Sequence of chain 1.E:
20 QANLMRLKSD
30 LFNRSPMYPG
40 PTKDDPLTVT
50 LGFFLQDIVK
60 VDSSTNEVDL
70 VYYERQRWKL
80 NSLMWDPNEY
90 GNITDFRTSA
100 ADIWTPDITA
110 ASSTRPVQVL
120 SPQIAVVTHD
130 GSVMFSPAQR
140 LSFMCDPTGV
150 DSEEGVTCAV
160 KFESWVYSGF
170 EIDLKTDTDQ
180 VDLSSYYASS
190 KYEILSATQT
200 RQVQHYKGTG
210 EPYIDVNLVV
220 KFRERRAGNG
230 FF

A protein and the small-molecule ligand that binds it are described below.
Small molecule (SMILES): O=C1C[C@@H]2OCC=C3CN4CC[C@]56c7ccccc7N1[C@H]5[C@H]2[C@H]3C[C@H]46

Sequence of chain 1.A:
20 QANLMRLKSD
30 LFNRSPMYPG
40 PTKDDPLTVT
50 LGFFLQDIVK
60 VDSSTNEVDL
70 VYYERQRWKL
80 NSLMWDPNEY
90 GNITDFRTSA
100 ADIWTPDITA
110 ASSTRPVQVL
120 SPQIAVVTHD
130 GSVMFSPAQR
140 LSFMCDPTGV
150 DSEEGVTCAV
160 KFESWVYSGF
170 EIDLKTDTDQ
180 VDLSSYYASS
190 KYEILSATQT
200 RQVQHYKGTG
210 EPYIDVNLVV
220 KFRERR

Binding-site contacts:
Ligand atom CAW contacts residue VAL165 of chain 1.E at 3.8 Å (hydrophobic).
Ligand atom CAK contacts residue ACT1 of chain 1.O at 3.7 Å.
Ligand atom CAR contacts residue TRP164 of chain 1.E at 3.7 Å (hydrophobic).
Ligand atom CAC contacts residue TYR205 of chain 1.E at 3.9 Å (hydrophobic).
Ligand atom CAX contacts residue TYR166 of chain 1.E at 3.6 Å (hydrophobic).
Ligand atom CAN contacts residue TYR205 of chain 1.E at 3.6 Å (hydrophobic).
Ligand atom OAJ contacts residue TYR205 of chain 1.E at 3.2 Å.
Ligand atom OAJ contacts residue EDO1 of chain 1.P at 3.6 Å.
Ligand atom CAW contacts residue TYR166 of chain 1.E at 3.6 Å (hydrophobic).
Ligand atom CAF contacts residue TYR205 of chain 1.E at 3.8 Å (hydrophobic).
Ligand atom CAE contacts residue GLU210 of chain 1.E at 3.7 Å.
Ligand atom CAU contacts residue TYR205 of chain 1.E at 3.6 Å (hydrophobic).
Ligand atom CAX contacts residue VAL165 of chain 1.E at 3.8 Å (hydrophobic).
Ligand atom CAS contacts residue SER163 of chain 1.E at 3.6 Å.
Ligand atom CAV contacts residue TYR212 of chain 1.E at 3.8 Å (hydrophobic).
Ligand atom CAS contacts residue TRP164 of chain 1.E at 3.4 Å (hydrophobic).
Ligand atom CAD contacts residue TYR205 of chain 1.E at 3.7 Å (hydrophobic).
Ligand atom CAQ contacts residue TRP164 of chain 1.E at 3.4 Å (hydrophobic).
Ligand atom CAL contacts residue EDO1 of chain 1.P at 3.4 Å.
Ligand atom CAA contacts residue TYR205 of chain 1.E at 3.8 Å (hydrophobic).
Ligand atom CAT contacts residue TYR205 of chain 1.E at 3.7 Å (hydrophobic).
Ligand atom CAL contacts residue TYR205 of chain 1.E at 3.6 Å (hydrophobic).
Ligand atom CAX contacts residue TRP164 of chain 1.E at 3.0 Å (hydrophobic).
Ligand atom OAO contacts residue SER135 of chain 1.A at 3.9 Å.
Ligand atom CAI contacts residue TYR205 of chain 1.E at 3.4 Å (hydrophobic).
Ligand atom CAE contacts residue THR208 of chain 1.E at 3.8 Å.
Ligand atom CAD contacts residue GLU210 of chain 1.E at 3.6 Å.
Ligand atom CAP contacts residue TRP164 of chain 1.E at 3.7 Å (hydrophobic).
Ligand atom CAP contacts residue TYR72 of chain 1.A at 3.7 Å (hydrophobic).
Ligand atom CAU contacts residue TYR212 of chain 1.E at 3.5 Å (hydrophobic).
Ligand atom OAO contacts residue ACT1 of chain 1.O at 3.4 Å.
Ligand atom NAH contacts residue TYR205 of chain 1.E at 3.8 Å.
Ligand atom NAY contacts residue TRP164 of chain 1.E at 3.7 Å.
Ligand atom CAE contacts residue TYR205 of chain 1.E at 3.7 Å (hydrophobic).
Ligand atom CAX contacts residue SER163 of chain 1.E at 3.6 Å.
Ligand atom CAM contacts residue TYR205 of chain 1.E at 3.5 Å (hydrophobic).
Ligand atom CAC contacts residue TYR212 of chain 1.E at 3.6 Å (hydrophobic).
Ligand atom CAI contacts residue EDO1 of chain 1.P at 3.8 Å.
Ligand atom NAY contacts residue SER163 of chain 1.E at 3.5 Å (h-bond).
Ligand atom CAS contacts residue GLU162 of chain 1.E at 3.4 Å.